The small molecule below binds the protein below.
Small molecule (SMILES): CCCCCCCC(=O)OC[C@H](COP(=O)(O)O[C@@H]1[C@H](O)[C@H](O)[C@@H](OP(=O)(O)O)[C@H](OP(=O)(O)O)[C@H]1O)OC(=O)CCCCCCC

Sequence of chain 1.A:
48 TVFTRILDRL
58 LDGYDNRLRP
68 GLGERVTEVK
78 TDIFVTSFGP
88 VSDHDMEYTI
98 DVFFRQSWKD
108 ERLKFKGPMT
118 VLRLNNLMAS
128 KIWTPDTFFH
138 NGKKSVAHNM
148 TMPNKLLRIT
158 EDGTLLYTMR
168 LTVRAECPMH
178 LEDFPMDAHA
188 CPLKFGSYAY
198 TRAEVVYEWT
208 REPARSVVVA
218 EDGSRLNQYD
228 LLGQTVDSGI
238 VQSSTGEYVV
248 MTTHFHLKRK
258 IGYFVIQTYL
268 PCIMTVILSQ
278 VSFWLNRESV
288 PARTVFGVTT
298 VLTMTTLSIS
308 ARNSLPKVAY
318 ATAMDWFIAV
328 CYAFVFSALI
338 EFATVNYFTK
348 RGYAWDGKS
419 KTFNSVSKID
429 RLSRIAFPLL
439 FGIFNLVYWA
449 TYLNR

Binding-site contacts:
Ligand atom C3C contacts residue PHE345 of chain 1.A at 3.9 Å (hydrophobic).
Ligand atom O6 contacts residue SER423 of chain 1.A at 3.8 Å.
Ligand atom C4B contacts residue THR341 of chain 1.A at 3.8 Å.
Ligand atom P1 contacts residue LYS426 of chain 1.A at 3.9 Å.
Ligand atom P4 contacts residue LYS347 of chain 1.A at 3.7 Å.
Ligand atom C4A contacts residue ILE427 of chain 1.A at 3.8 Å (hydrophobic).
Ligand atom P1 contacts residue SER425 of chain 1.A at 3.9 Å.
Ligand atom O2C contacts residue ILE427 of chain 1.A at 3.8 Å.
Ligand atom C6B contacts residue THR341 of chain 1.A at 4.0 Å.
Ligand atom C1A contacts residue LYS426 of chain 1.A at 3.9 Å.
Ligand atom O4 contacts residue LYS347 of chain 1.A at 3.4 Å (salt-bridge).
Ligand atom O1A contacts residue LYS426 of chain 1.A at 3.4 Å (salt-bridge).
Ligand atom O52 contacts residue PHE421 of chain 1.A at 3.7 Å.
Ligand atom O5 contacts residue LYS347 of chain 1.A at 2.7 Å (salt-bridge).
Ligand atom O11 contacts residue PHE345 of chain 1.A at 3.9 Å.
Ligand atom O2 contacts residue PHE345 of chain 1.A at 3.8 Å.
Ligand atom P5 contacts residue ARG348 of chain 1.A at 3.9 Å.
Ligand atom P5 contacts residue SER423 of chain 1.A at 3.9 Å.
Ligand atom O52 contacts residue ASN422 of chain 1.A at 3.2 Å (h-bond).
Ligand atom O53 contacts residue SER423 of chain 1.A at 2.5 Å (h-bond).
Ligand atom O1 contacts residue PHE345 of chain 1.A at 3.9 Å.
Ligand atom O42 contacts residue LYS347 of chain 1.A at 3.4 Å (salt-bridge).
Ligand atom C5B contacts residue THR341 of chain 1.A at 4.0 Å.
Ligand atom C3A contacts residue ILE427 of chain 1.A at 3.8 Å (hydrophobic).
Ligand atom O41 contacts residue LYS347 of chain 1.A at 3.8 Å.
Ligand atom C2A contacts residue ILE427 of chain 1.A at 3.8 Å (hydrophobic).
Ligand atom O6 contacts residue ARG284 of chain 1.A at 2.9 Å (salt-bridge).
Ligand atom C1B contacts residue PHE345 of chain 1.A at 4.0 Å (hydrophobic).
Ligand atom C5 contacts residue LYS347 of chain 1.A at 3.7 Å.
Ligand atom C6A contacts residue LEU430 of chain 1.A at 3.7 Å (hydrophobic).
Ligand atom O3C contacts residue PHE345 of chain 1.A at 3.5 Å.
Ligand atom C4 contacts residue LYS347 of chain 1.A at 3.6 Å.
Ligand atom O52 contacts residue LYS347 of chain 1.A at 3.3 Å.
Ligand atom O12 contacts residue SER425 of chain 1.A at 3.3 Å.
Ligand atom O13 contacts residue LYS426 of chain 1.A at 3.8 Å.
Ligand atom O52 contacts residue ARG348 of chain 1.A at 2.5 Å (salt-bridge).
Ligand atom O12 contacts residue LYS426 of chain 1.A at 2.6 Å (salt-bridge).
Ligand atom O11 contacts residue SER425 of chain 1.A at 3.5 Å.
Ligand atom O51 contacts residue LYS347 of chain 1.A at 3.6 Å (salt-bridge).
Ligand atom P5 contacts residue LYS347 of chain 1.A at 3.5 Å.